This protein binds this small molecule.
Small molecule (SMILES): CC(=O)N[C@@H]1[C@@H](O)[C@H](O)[C@@H](CO)O[C@H]1O

Binding-site contacts:
Ligand atom C6 contacts residue ASN52 of chain 1.C at 4.5 Å.
Ligand atom C6 contacts residue LYS51 of chain 1.C at 4.5 Å.
Ligand atom N2 contacts residue ASN52 of chain 1.C at 3.7 Å.
Ligand atom O3 contacts residue ASN52 of chain 1.C at 3.3 Å (h-bond).
Ligand atom C3 contacts residue ASN52 of chain 1.C at 3.2 Å.
Ligand atom C1 contacts residue ASN52 of chain 1.C at 1.4 Å.
Ligand atom C2 contacts residue ASN52 of chain 1.C at 2.5 Å.
Ligand atom C4 contacts residue ASN52 of chain 1.C at 3.3 Å.
Ligand atom C5 contacts residue ASN52 of chain 1.C at 3.4 Å.
Ligand atom O5 contacts residue ASN52 of chain 1.C at 2.4 Å (h-bond).
Ligand atom O6 contacts residue ASN52 of chain 1.C at 4.4 Å.

Sequence of chain 1.C:
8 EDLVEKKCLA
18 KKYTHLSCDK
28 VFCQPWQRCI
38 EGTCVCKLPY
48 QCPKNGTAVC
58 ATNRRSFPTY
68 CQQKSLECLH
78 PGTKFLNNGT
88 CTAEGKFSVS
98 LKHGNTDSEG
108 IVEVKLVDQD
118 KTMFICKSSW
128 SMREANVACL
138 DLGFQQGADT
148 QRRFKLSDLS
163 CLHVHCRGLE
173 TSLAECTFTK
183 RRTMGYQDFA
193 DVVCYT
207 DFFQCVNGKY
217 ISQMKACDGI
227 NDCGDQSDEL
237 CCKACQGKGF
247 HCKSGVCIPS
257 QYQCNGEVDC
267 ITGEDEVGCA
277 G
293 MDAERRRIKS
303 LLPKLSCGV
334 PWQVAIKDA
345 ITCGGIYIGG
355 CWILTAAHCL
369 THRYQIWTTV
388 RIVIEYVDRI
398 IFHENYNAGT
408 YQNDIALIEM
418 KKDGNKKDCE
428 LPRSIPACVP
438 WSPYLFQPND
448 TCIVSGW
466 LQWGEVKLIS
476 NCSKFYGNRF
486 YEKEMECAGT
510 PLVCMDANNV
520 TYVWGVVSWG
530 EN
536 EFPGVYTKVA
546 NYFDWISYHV